Sequence of chain 1.B:
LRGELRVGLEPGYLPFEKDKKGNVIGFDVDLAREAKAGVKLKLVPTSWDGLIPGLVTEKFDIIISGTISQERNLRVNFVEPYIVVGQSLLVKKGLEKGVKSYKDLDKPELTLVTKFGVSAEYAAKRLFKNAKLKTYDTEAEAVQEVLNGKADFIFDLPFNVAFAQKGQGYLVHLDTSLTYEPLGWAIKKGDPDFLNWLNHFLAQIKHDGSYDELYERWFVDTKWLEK

A protein and the small-molecule ligand that binds it are described below.
Small molecule (SMILES): N[C@@H](CCCC[NH3+])C(=O)O

Binding-site contacts:
Ligand atom C contacts residue TRP53 of chain 1.B at 3.4 Å (hydrophobic).
Ligand atom CD contacts residue TYR15 of chain 1.B at 4.0 Å (hydrophobic).
Ligand atom CG contacts residue TRP53 of chain 1.B at 3.5 Å (hydrophobic).
Ligand atom NZ contacts residue GLU145 of chain 1.B at 2.4 Å (salt-bridge).
Ligand atom OXT contacts residue TRP53 of chain 1.B at 3.4 Å.
Ligand atom N contacts residue ASP163 of chain 1.B at 2.8 Å (salt-bridge).
Ligand atom CE contacts residue TRP53 of chain 1.B at 3.3 Å (hydrophobic).
Ligand atom O contacts residue TRP53 of chain 1.B at 2.9 Å.
Ligand atom N contacts residue SER125 of chain 1.B at 3.7 Å.
Ligand atom NZ contacts residue TYR15 of chain 1.B at 3.9 Å.
Ligand atom N contacts residue GLY71 of chain 1.B at 2.9 Å (h-bond).
Ligand atom CE contacts residue GLU12 of chain 1.B at 3.8 Å.
Ligand atom CA contacts residue GLY71 of chain 1.B at 3.8 Å.
Ligand atom CD contacts residue GLU145 of chain 1.B at 3.9 Å.
Ligand atom C contacts residue SER125 of chain 1.B at 3.5 Å.
Ligand atom CB contacts residue ASP163 of chain 1.B at 3.6 Å.
Ligand atom NZ contacts residue LYS121 of chain 1.B at 3.5 Å.
Ligand atom CA contacts residue THR73 of chain 1.B at 3.3 Å.
Ligand atom CA contacts residue SER125 of chain 1.B at 3.0 Å.
Ligand atom CE contacts residue GLU145 of chain 1.B at 3.6 Å.
Ligand atom O contacts residue VAL124 of chain 1.B at 3.6 Å.
Ligand atom CB contacts residue VAL124 of chain 1.B at 3.8 Å (hydrophobic).
Ligand atom OXT contacts residue GLY71 of chain 1.B at 3.5 Å (h-bond).
Ligand atom OXT contacts residue THR73 of chain 1.B at 2.6 Å (h-bond).
Ligand atom C contacts residue GLY71 of chain 1.B at 4.0 Å.
Ligand atom CG contacts residue GLY71 of chain 1.B at 4.0 Å.
Ligand atom OXT contacts residue ARG78 of chain 1.B at 2.7 Å (salt-bridge).
Ligand atom C contacts residue ARG78 of chain 1.B at 3.4 Å.
Ligand atom CG contacts residue VAL124 of chain 1.B at 4.0 Å (hydrophobic).
Ligand atom C contacts residue THR73 of chain 1.B at 3.4 Å.
Ligand atom NZ contacts residue GLU12 of chain 1.B at 3.0 Å (salt-bridge).
Ligand atom CD contacts residue PHE162 of chain 1.B at 3.4 Å (hydrophobic).
Ligand atom N contacts residue THR73 of chain 1.B at 2.9 Å (h-bond).
Ligand atom CB contacts residue SER125 of chain 1.B at 3.9 Å.
Ligand atom O contacts residue SER125 of chain 1.B at 3.4 Å (h-bond).
Ligand atom OXT contacts residue MSE72 of chain 1.B at 3.3 Å.
Ligand atom CA contacts residue ASP163 of chain 1.B at 3.5 Å.
Ligand atom CG contacts residue TYR15 of chain 1.B at 3.8 Å (hydrophobic).
Ligand atom CD contacts residue VAL124 of chain 1.B at 3.6 Å (hydrophobic).
Ligand atom O contacts residue ARG78 of chain 1.B at 2.9 Å (salt-bridge).